Sequence of chain 1.A:
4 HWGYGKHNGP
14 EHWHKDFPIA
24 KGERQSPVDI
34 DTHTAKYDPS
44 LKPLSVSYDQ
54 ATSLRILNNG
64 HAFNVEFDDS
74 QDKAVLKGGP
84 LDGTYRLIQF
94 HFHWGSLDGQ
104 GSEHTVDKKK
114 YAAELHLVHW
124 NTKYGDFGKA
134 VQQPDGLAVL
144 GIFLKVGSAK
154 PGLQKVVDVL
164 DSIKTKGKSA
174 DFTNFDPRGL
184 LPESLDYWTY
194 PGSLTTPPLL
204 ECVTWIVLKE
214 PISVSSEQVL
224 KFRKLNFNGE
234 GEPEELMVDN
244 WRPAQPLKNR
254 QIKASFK

Binding-site contacts:
Ligand atom SAJ contacts residue ZN1 of chain 1.B at 3.1 Å.
Ligand atom OAW contacts residue TRP208 of chain 1.A at 3.5 Å.
Ligand atom OAA contacts residue HIS119 of chain 1.A at 3.5 Å (h-bond).
Ligand atom CAU contacts residue THR199 of chain 1.A at 3.4 Å.
Ligand atom NAK contacts residue HIS94 of chain 1.A at 3.4 Å (h-bond).
Ligand atom OAA contacts residue TRP208 of chain 1.A at 3.9 Å.
Ligand atom CAR contacts residue PHE130 of chain 1.A at 4.0 Å (hydrophobic).
Ligand atom CAU contacts residue LEU197 of chain 1.A at 4.1 Å (hydrophobic).
Ligand atom NAK contacts residue THR198 of chain 1.A at 2.7 Å (h-bond).
Ligand atom OAA contacts residue ZN1 of chain 1.B at 3.0 Å.
Ligand atom CAH contacts residue VAL121 of chain 1.A at 3.9 Å (hydrophobic).
Ligand atom OAA contacts residue VAL121 of chain 1.A at 4.0 Å.
Ligand atom CAC contacts residue GLY131 of chain 1.A at 3.7 Å.
Ligand atom SAJ contacts residue HIS94 of chain 1.A at 4.0 Å.
Ligand atom OAA contacts residue VAL142 of chain 1.A at 3.9 Å.
Ligand atom CAV contacts residue LEU197 of chain 1.A at 3.9 Å (hydrophobic).
Ligand atom CAD contacts residue GLY131 of chain 1.A at 3.8 Å.
Ligand atom CAI contacts residue LEU197 of chain 1.A at 3.8 Å (hydrophobic).
Ligand atom NAQ contacts residue PHE130 of chain 1.A at 4.0 Å.
Ligand atom CAS contacts residue GOL1 of chain 1.F at 3.8 Å.
Ligand atom CAT contacts residue GOL1 of chain 1.F at 3.8 Å.
Ligand atom CAR contacts residue LEU197 of chain 1.A at 4.0 Å (hydrophobic).
Ligand atom CAH contacts residue LEU197 of chain 1.A at 3.8 Å (hydrophobic).
Ligand atom OAW contacts residue LEU197 of chain 1.A at 3.3 Å.
Ligand atom OAW contacts residue THR198 of chain 1.A at 3.0 Å (h-bond).
Ligand atom OAA contacts residue HIS94 of chain 1.A at 3.4 Å.
Ligand atom CAU contacts residue GOL1 of chain 1.F at 3.8 Å.
Ligand atom SAJ contacts residue THR198 of chain 1.A at 3.8 Å.
Ligand atom CAV contacts residue THR199 of chain 1.A at 3.5 Å.
Ligand atom NAK contacts residue HIS96 of chain 1.A at 3.4 Å (h-bond).
Ligand atom CAM contacts residue PHE130 of chain 1.A at 3.8 Å (hydrophobic).
Ligand atom OAB contacts residue GLY131 of chain 1.A at 3.4 Å.
Ligand atom CAL contacts residue PHE130 of chain 1.A at 3.6 Å (hydrophobic).
Ligand atom NAK contacts residue HIS119 of chain 1.A at 3.6 Å (h-bond).
Ligand atom NAK contacts residue ZN1 of chain 1.B at 2.1 Å.
Ligand atom OAW contacts residue SER196 of chain 1.A at 4.1 Å.
Ligand atom CAH contacts residue HIS94 of chain 1.A at 4.0 Å.
Ligand atom CAT contacts residue LEU197 of chain 1.A at 4.1 Å (hydrophobic).
Ligand atom CL contacts residue PHE130 of chain 1.A at 3.7 Å.
Ligand atom CAG contacts residue LEU197 of chain 1.A at 3.9 Å (hydrophobic).

This small molecule binds to this protein.
Small molecule (SMILES): NS(=O)(=O)c1ccc(CCNC(=O)Cc2ccc(O)c(Cl)c2)cc1